Binding-site contacts:
Ligand atom C6 contacts residue TRP34 of chain 1.C at 3.6 Å (hydrophobic).
Ligand atom N1 contacts residue SER19 of chain 1.C at 3.9 Å.
Ligand atom C2' contacts residue LYS18 of chain 1.C at 3.1 Å.
Ligand atom N3 contacts residue ASN20 of chain 1.C at 3.1 Å (h-bond).
Ligand atom C6 contacts residue SER35 of chain 1.C at 4.0 Å.
Ligand atom C2' contacts residue ASP133 of chain 1.C at 3.5 Å.
Ligand atom C1' contacts residue LYS18 of chain 1.C at 3.3 Å.
Ligand atom N6 contacts residue LEU96 of chain 1.C at 3.7 Å.
Ligand atom N3 contacts residue SER19 of chain 1.C at 3.8 Å.
Ligand atom C9 contacts residue TRP85 of chain 1.C at 3.4 Å (hydrophobic).
Ligand atom C2 contacts residue ASN20 of chain 1.C at 3.6 Å.
Ligand atom C4 contacts residue LYS18 of chain 1.C at 3.9 Å.
Ligand atom O5' contacts residue MET91 of chain 1.C at 3.7 Å.
Ligand atom C8 contacts residue ASP133 of chain 1.C at 3.3 Å.
Ligand atom O2' contacts residue ASP133 of chain 1.C at 3.7 Å.
Ligand atom N1 contacts residue TRP34 of chain 1.C at 3.9 Å.
Ligand atom C9 contacts residue LEU96 of chain 1.C at 3.9 Å (hydrophobic).
Ligand atom N1 contacts residue ASN24 of chain 1.C at 3.0 Å (h-bond).
Ligand atom N6 contacts residue SER35 of chain 1.C at 2.7 Å (h-bond).
Ligand atom N9 contacts residue LYS18 of chain 1.C at 3.5 Å (salt-bridge).
Ligand atom O5' contacts residue ASN20 of chain 1.C at 4.0 Å.
Ligand atom C2 contacts residue SER19 of chain 1.C at 3.4 Å.
Ligand atom O2' contacts residue LYS18 of chain 1.C at 2.6 Å (salt-bridge).
Ligand atom C2 contacts residue ASN24 of chain 1.C at 3.5 Å.
Ligand atom C9 contacts residue ASN24 of chain 1.C at 3.8 Å.
Ligand atom N7 contacts residue SER35 of chain 1.C at 3.9 Å.
Ligand atom O5' contacts residue ASP133 of chain 1.C at 3.0 Å (salt-bridge).
Ligand atom N3 contacts residue PRO88 of chain 1.C at 4.0 Å.
Ligand atom C1' contacts residue ASN20 of chain 1.C at 3.9 Å.
Ligand atom C2 contacts residue PRO88 of chain 1.C at 4.1 Å (hydrophobic).
Ligand atom C4' contacts residue ASN20 of chain 1.C at 3.8 Å.
Ligand atom O4' contacts residue ASN20 of chain 1.C at 3.7 Å.
Ligand atom O2' contacts residue ASN20 of chain 1.C at 3.6 Å (h-bond).
Ligand atom OP2 contacts residue ASP133 of chain 1.C at 3.9 Å.
Ligand atom O4' contacts residue MET91 of chain 1.C at 4.0 Å.
Ligand atom N6 contacts residue TRP34 of chain 1.C at 3.4 Å.
Ligand atom C9 contacts residue TRP34 of chain 1.C at 3.6 Å (hydrophobic).
Ligand atom O5' contacts residue ARG132 of chain 1.C at 3.6 Å.
Ligand atom C9 contacts residue SER35 of chain 1.C at 3.3 Å.
Ligand atom C5 contacts residue TRP34 of chain 1.C at 4.0 Å (hydrophobic).

This small molecule binds to this protein.
Small molecule (SMILES): CNc1ncnc2c1ncn2[C@@H]1O[C@H](CO)[C@@H](OP(=O)(O)O)[C@H]1O

Sequence of chain 1.C:
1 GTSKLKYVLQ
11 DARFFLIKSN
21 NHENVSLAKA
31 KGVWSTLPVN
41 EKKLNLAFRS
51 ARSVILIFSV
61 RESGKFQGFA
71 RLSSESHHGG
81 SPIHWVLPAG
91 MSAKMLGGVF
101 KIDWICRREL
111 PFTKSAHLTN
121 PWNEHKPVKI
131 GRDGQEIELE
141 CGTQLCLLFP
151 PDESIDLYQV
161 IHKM